Sequence of chain 42.C:
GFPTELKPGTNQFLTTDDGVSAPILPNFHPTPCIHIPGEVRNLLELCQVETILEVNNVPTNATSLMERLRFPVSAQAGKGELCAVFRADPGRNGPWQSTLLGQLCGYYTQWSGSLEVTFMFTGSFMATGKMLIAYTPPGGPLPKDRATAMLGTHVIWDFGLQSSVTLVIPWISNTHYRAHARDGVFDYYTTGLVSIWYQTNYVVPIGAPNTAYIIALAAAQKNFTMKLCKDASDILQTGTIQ

Sequence of chain 41.A:
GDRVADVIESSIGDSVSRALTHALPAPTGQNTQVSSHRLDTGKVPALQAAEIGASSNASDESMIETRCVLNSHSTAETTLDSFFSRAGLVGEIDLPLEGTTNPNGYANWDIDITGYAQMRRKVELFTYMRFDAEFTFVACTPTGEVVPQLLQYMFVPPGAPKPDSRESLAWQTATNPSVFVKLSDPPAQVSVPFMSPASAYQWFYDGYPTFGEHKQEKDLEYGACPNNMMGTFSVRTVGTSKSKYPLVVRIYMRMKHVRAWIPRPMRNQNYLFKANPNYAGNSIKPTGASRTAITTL

Sequence of chain 41.C:
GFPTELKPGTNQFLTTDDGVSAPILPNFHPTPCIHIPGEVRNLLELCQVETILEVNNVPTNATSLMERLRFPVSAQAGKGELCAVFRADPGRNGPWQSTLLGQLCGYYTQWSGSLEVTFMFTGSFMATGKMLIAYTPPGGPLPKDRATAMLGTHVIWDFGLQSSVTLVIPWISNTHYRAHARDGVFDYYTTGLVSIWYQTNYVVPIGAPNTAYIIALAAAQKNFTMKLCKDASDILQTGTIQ

This protein binds this small molecule.
Small molecule (SMILES): CCO/N=C/c1ccc(OCC[C@@H](C)CCN2CCN(c3ccnc(C(N)=O)c3)C2=O)cc1

Binding-site contacts:
Ligand atom CAJ contacts residue PHE155 of chain 41.A at 3.7 Å (hydrophobic).
Ligand atom CAG contacts residue TRP203 of chain 41.A at 3.7 Å (hydrophobic).
Ligand atom CBC contacts residue TRP203 of chain 41.A at 3.6 Å (hydrophobic).
Ligand atom CAK contacts residue PHE135 of chain 41.A at 3.6 Å (hydrophobic).
Ligand atom CAT contacts residue TRP203 of chain 41.A at 3.6 Å (hydrophobic).
Ligand atom OAD contacts residue ALA275 of chain 41.A at 3.2 Å.
Ligand atom CAA contacts residue VAL179 of chain 41.A at 3.2 Å (hydrophobic).
Ligand atom OAX contacts residue ILE111 of chain 41.A at 3.5 Å.
Ligand atom NAC contacts residue THR114 of chain 41.A at 3.3 Å (h-bond).
Ligand atom CAA contacts residue TYR153 of chain 41.A at 3.5 Å (hydrophobic).
Ligand atom CAL contacts residue PHE155 of chain 41.A at 3.6 Å (hydrophobic).
Ligand atom CAO contacts residue ILE111 of chain 41.A at 3.8 Å (hydrophobic).
Ligand atom OAE contacts residue ASP112 of chain 41.A at 3.6 Å.
Ligand atom CAS contacts residue TYR201 of chain 41.A at 3.5 Å (hydrophobic).
Ligand atom CAG contacts residue ASN228 of chain 41.A at 3.6 Å.
Ligand atom CAH contacts residue ASN228 of chain 41.A at 3.4 Å.
Ligand atom CAO contacts residue PHE135 of chain 41.A at 3.8 Å (hydrophobic).
Ligand atom CBB contacts residue ILE111 of chain 41.A at 3.6 Å (hydrophobic).
Ligand atom CAN contacts residue PHE155 of chain 41.A at 3.8 Å (hydrophobic).
Ligand atom CAT contacts residue ASN228 of chain 41.A at 3.5 Å.
Ligand atom CAH contacts residue GLN202 of chain 41.A at 3.2 Å.
Ligand atom CAP contacts residue ILE111 of chain 41.A at 3.8 Å (hydrophobic).
Ligand atom CBC contacts residue ASN228 of chain 41.A at 3.8 Å.
Ligand atom NBG contacts residue TRP203 of chain 41.A at 3.3 Å.
Ligand atom NAU contacts residue PHE155 of chain 41.A at 3.7 Å.
Ligand atom CAL contacts residue ILE111 of chain 41.A at 3.7 Å (hydrophobic).
Ligand atom CAH contacts residue TRP203 of chain 41.A at 3.5 Å (hydrophobic).
Ligand atom CAA contacts residue PRO177 of chain 41.A at 3.5 Å (hydrophobic).
Ligand atom OAE contacts residue ILE113 of chain 41.A at 3.3 Å (h-bond).
Ligand atom CAI contacts residue PHE135 of chain 41.A at 3.7 Å (hydrophobic).
Ligand atom OAD contacts residue LYS274 of chain 41.A at 3.1 Å (salt-bridge).
Ligand atom NAC contacts residue ASP112 of chain 41.A at 2.5 Å (salt-bridge).
Ligand atom CAA contacts residue SER178 of chain 41.A at 3.5 Å.
Ligand atom CAG contacts residue GLN202 of chain 41.A at 3.3 Å.
Ligand atom CAZ contacts residue TRP203 of chain 41.A at 3.5 Å (hydrophobic).
Ligand atom CAY contacts residue THR114 of chain 41.A at 3.8 Å.
Ligand atom CAY contacts residue ASP112 of chain 41.A at 3.8 Å.
Ligand atom OAX contacts residue MET195 of chain 41.A at 3.6 Å.
Ligand atom CAN contacts residue PRO177 of chain 41.A at 3.4 Å (hydrophobic).
Ligand atom CAS contacts residue TRP203 of chain 41.A at 3.8 Å (hydrophobic).